Binding-site contacts:
Ligand atom CAA contacts residue THR211 of chain 1.A at 3.9 Å.
Ligand atom CAD contacts residue PHE214 of chain 1.A at 3.9 Å (hydrophobic).
Ligand atom OAJ contacts residue LEU134 of chain 1.B at 3.9 Å.
Ligand atom CAC contacts residue GLY167 of chain 1.A at 3.6 Å.
Ligand atom CAQ contacts residue PHE70 of chain 1.B at 3.5 Å (hydrophobic).
Ligand atom CAS contacts residue GLU164 of chain 1.A at 3.8 Å.
Ligand atom CAB contacts residue LEU124 of chain 1.B at 3.9 Å (hydrophobic).
Ligand atom CAC contacts residue PHE214 of chain 1.A at 3.5 Å (hydrophobic).
Ligand atom CAD contacts residue GLY167 of chain 1.A at 3.8 Å.
Ligand atom OAJ contacts residue ARG72 of chain 1.B at 3.5 Å (salt-bridge).
Ligand atom CAC contacts residue LEU124 of chain 1.B at 3.7 Å (hydrophobic).
Ligand atom CAL contacts residue ARG72 of chain 1.B at 3.5 Å.
Ligand atom CAE contacts residue ARG126 of chain 1.B at 3.2 Å.
Ligand atom OAO contacts residue PHE70 of chain 1.B at 4.0 Å.
Ligand atom CAW contacts residue LEU124 of chain 1.B at 4.2 Å (hydrophobic).
Ligand atom CAV contacts residue PHE214 of chain 1.A at 3.7 Å (hydrophobic).
Ligand atom CAS contacts residue PHE70 of chain 1.B at 3.7 Å (hydrophobic).
Ligand atom CAA contacts residue LEU124 of chain 1.B at 4.0 Å (hydrophobic).
Ligand atom CAW contacts residue PHE166 of chain 1.A at 3.9 Å (hydrophobic).
Ligand atom CAX contacts residue PHE70 of chain 1.B at 4.0 Å (hydrophobic).
Ligand atom CAT contacts residue TYR209 of chain 1.A at 3.6 Å (hydrophobic).
Ligand atom CAD contacts residue ARG126 of chain 1.B at 3.3 Å.
Ligand atom CAI contacts residue ARG72 of chain 1.B at 4.1 Å.
Ligand atom CAE contacts residue THR211 of chain 1.A at 3.6 Å.
Ligand atom CAF contacts residue LEU134 of chain 1.B at 4.1 Å (hydrophobic).
Ligand atom CAX contacts residue PHE166 of chain 1.A at 3.6 Å (hydrophobic).
Ligand atom CAR contacts residue PHE70 of chain 1.B at 4.2 Å (hydrophobic).
Ligand atom CAD contacts residue THR211 of chain 1.A at 4.1 Å.
Ligand atom CAF contacts residue THR211 of chain 1.A at 3.5 Å.
Ligand atom CAB contacts residue PHE214 of chain 1.A at 4.0 Å (hydrophobic).
Ligand atom CAD contacts residue LEU124 of chain 1.B at 3.6 Å (hydrophobic).
Ligand atom CAF contacts residue LEU124 of chain 1.B at 3.9 Å (hydrophobic).
Ligand atom CAU contacts residue PHE214 of chain 1.A at 3.5 Å (hydrophobic).
Ligand atom CAU contacts residue TYR209 of chain 1.A at 3.5 Å (hydrophobic).
Ligand atom OAJ contacts residue THR211 of chain 1.A at 3.9 Å.
Ligand atom CAE contacts residue LEU124 of chain 1.B at 3.7 Å (hydrophobic).
Ligand atom CAR contacts residue TYR209 of chain 1.A at 4.0 Å (hydrophobic).
Ligand atom CAK contacts residue SER136 of chain 1.B at 4.1 Å.
Ligand atom CAP contacts residue PHE70 of chain 1.B at 3.9 Å (hydrophobic).
Ligand atom NAY contacts residue GLU164 of chain 1.A at 3.9 Å.

Sequence of chain 1.B:
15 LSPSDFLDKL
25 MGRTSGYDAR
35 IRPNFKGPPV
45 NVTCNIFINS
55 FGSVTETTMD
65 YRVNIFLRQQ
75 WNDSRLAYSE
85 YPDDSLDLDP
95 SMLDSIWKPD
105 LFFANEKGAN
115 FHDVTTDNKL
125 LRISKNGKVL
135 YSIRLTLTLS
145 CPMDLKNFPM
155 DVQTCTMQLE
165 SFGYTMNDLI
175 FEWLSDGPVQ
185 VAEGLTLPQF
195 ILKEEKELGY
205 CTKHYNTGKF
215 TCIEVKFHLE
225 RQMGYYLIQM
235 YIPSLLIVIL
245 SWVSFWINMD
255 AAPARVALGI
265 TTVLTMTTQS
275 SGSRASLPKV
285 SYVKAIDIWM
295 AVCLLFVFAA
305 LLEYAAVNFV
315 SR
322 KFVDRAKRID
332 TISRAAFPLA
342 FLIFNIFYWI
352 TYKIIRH

The small molecule below binds the protein below.
Small molecule (SMILES): O=C1C[C@@H]2OCC=C3CN4CC[C@]56c7ccccc7N1[C@H]5[C@H]2[C@H]3C[C@H]46

Sequence of chain 1.A:
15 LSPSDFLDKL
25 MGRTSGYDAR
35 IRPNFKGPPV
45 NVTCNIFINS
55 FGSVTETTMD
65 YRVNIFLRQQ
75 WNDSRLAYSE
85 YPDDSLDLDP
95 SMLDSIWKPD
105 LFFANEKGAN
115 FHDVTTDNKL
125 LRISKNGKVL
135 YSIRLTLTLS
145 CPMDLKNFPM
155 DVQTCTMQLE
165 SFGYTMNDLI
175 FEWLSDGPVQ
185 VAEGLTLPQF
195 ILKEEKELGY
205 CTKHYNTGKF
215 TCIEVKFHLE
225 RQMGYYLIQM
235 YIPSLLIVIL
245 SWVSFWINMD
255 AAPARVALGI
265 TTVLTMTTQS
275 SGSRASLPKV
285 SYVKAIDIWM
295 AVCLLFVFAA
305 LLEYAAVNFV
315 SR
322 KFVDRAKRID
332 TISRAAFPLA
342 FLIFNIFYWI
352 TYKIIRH